Sequence of chain 1.G:
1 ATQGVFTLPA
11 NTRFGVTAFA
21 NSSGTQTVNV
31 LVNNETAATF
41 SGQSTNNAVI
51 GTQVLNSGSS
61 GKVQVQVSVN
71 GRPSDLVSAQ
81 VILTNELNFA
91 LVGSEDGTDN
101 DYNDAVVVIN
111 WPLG

Binding-site contacts:
Ligand atom CB contacts residue NH21 of chain 1.V at 2.9 Å.
Ligand atom N contacts residue ZDC1 of chain 1.U at 3.1 Å.
Ligand atom N contacts residue NH21 of chain 1.V at 2.9 Å (h-bond).
Ligand atom O contacts residue NH21 of chain 1.V at 2.2 Å (h-bond).
Ligand atom N contacts residue SER23 of chain 1.G at 3.7 Å.
Ligand atom CA contacts residue ZDC1 of chain 1.U at 2.4 Å.
Ligand atom CD contacts residue ASP99 of chain 1.G at 3.6 Å.
Ligand atom N contacts residue ZDC1 of chain 1.U at 1.3 Å.
Ligand atom CE contacts residue ASP99 of chain 1.G at 3.6 Å.
Ligand atom CB contacts residue ZDC1 of chain 1.U at 3.5 Å.
Ligand atom CA contacts residue ZDC1 of chain 1.U at 4.2 Å.
Ligand atom O contacts residue NH21 of chain 1.V at 4.0 Å.
Ligand atom C contacts residue NH21 of chain 1.V at 4.5 Å.
Ligand atom CA contacts residue NH21 of chain 1.V at 2.4 Å.
Ligand atom CA contacts residue SER23 of chain 1.G at 3.4 Å.
Ligand atom CD2 contacts residue THR98 of chain 1.G at 3.4 Å.
Ligand atom CG contacts residue SER23 of chain 1.G at 4.2 Å.
Ligand atom CG contacts residue NH21 of chain 1.V at 3.9 Å.
Ligand atom O contacts residue ZDC1 of chain 1.U at 3.4 Å (h-bond).
Ligand atom O contacts residue NH21 of chain 1.V at 3.9 Å.
Ligand atom NZ contacts residue ASP99 of chain 1.G at 2.8 Å (salt-bridge).
Ligand atom CB contacts residue SER23 of chain 1.G at 4.1 Å.
Ligand atom CD1 contacts residue NH21 of chain 1.V at 3.7 Å.
Ligand atom C contacts residue ZDC1 of chain 1.U at 2.9 Å.
Ligand atom C contacts residue ZDC1 of chain 1.U at 4.1 Å.
Ligand atom CD contacts residue ZDC1 of chain 1.U at 4.1 Å.
Ligand atom C contacts residue SER23 of chain 1.G at 4.5 Å.
Ligand atom C contacts residue NH21 of chain 1.V at 1.3 Å.
Ligand atom NZ contacts residue ZDC1 of chain 1.U at 4.5 Å.

This small molecule binds to this protein.
Small molecule (SMILES): CCC[C@@H](NC(=O)[C@@H](CCCCN)NC(=O)[C@@H](Cc1ccc(O)cc1)NC(=O)[C@H](N)CCCCN)C(=O)N[C@H](C)C(=O)N[C@H](CC(C)C)C(=O)N[C@H](CC)C(=O)N[C@H](CC)C(=O)N[C@H](CC(C)C)C(=O)N[C@H](C)C(=O)N[C@H](CC)C(=O)N[C@H](CC(C)C)C(=O)N[C@@H](C=O)CC(C)C